The protein below binds the small molecule below.
Small molecule (SMILES): CC(=O)N[C@H]1[C@H](O[C@H]2[C@H](O)[C@@H](NC(C)=O)CO[C@@H]2CO)O[C@H](CO)[C@@H](O)[C@@H]1O

Sequence of chain 1.H:
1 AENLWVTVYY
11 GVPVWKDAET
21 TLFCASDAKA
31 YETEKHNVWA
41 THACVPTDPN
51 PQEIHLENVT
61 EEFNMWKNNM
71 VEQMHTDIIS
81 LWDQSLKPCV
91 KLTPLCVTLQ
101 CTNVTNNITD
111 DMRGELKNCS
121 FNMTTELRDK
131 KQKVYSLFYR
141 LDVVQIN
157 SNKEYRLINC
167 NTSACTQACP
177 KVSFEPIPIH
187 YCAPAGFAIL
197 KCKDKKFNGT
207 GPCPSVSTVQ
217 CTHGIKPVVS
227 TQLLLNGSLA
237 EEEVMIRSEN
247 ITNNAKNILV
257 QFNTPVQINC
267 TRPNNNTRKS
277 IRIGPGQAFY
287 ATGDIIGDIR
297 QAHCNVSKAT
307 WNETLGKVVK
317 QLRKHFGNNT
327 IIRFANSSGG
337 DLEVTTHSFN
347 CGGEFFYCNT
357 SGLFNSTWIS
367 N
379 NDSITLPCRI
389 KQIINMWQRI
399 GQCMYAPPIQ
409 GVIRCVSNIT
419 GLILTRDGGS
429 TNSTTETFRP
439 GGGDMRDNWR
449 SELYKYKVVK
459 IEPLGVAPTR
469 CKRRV

Binding-site contacts:
Ligand atom N2 contacts residue ASN416 of chain 1.H at 2.9 Å (h-bond).
Ligand atom O5 contacts residue ASN416 of chain 1.H at 2.4 Å (h-bond).
Ligand atom C2 contacts residue ASN416 of chain 1.H at 2.4 Å.
Ligand atom C4 contacts residue ASN416 of chain 1.H at 4.2 Å.
Ligand atom C1 contacts residue ASN416 of chain 1.H at 1.4 Å.
Ligand atom C7 contacts residue ASN232 of chain 1.H at 4.2 Å.
Ligand atom C7 contacts residue ASN416 of chain 1.H at 3.5 Å.
Ligand atom N2 contacts residue ASN232 of chain 1.H at 4.4 Å.
Ligand atom C1 contacts residue PRO261 of chain 1.H at 4.1 Å (hydrophobic).
Ligand atom C8 contacts residue ASN232 of chain 1.H at 3.4 Å.
Ligand atom C3 contacts residue ASN416 of chain 1.H at 3.7 Å.
Ligand atom C5 contacts residue ASN416 of chain 1.H at 3.6 Å.
Ligand atom C8 contacts residue ASN416 of chain 1.H at 4.2 Å.
Ligand atom O5 contacts residue PRO261 of chain 1.H at 3.3 Å.
Ligand atom O6 contacts residue PRO261 of chain 1.H at 4.0 Å.
Ligand atom O7 contacts residue ASN416 of chain 1.H at 3.4 Å (h-bond).
Ligand atom C8 contacts residue NAG1 of chain 1.NA at 3.4 Å.
Ligand atom C5 contacts residue PRO261 of chain 1.H at 4.2 Å (hydrophobic).
Ligand atom C6 contacts residue PRO261 of chain 1.H at 3.8 Å (hydrophobic).